This small molecule binds to this protein.
Small molecule (SMILES): CC(=O)N[C@@H]1[C@@H](O)[C@H](O)[C@@H](CO)O[C@H]1O

Binding-site contacts:
Ligand atom C2 contacts residue THR236 of chain 1.B at 4.0 Å.
Ligand atom C3 contacts residue THR108 of chain 1.B at 3.9 Å.
Ligand atom C3 contacts residue ASN234 of chain 1.B at 3.8 Å.
Ligand atom C1 contacts residue ASN234 of chain 1.B at 1.4 Å.
Ligand atom C8 contacts residue THR108 of chain 1.B at 3.3 Å.
Ligand atom C8 contacts residue ILE233 of chain 1.B at 4.2 Å (hydrophobic).
Ligand atom C4 contacts residue ASN234 of chain 1.B at 4.2 Å.
Ligand atom C7 contacts residue ASN234 of chain 1.B at 3.2 Å.
Ligand atom N2 contacts residue ASN234 of chain 1.B at 3.0 Å (h-bond).
Ligand atom C4 contacts residue THR236 of chain 1.B at 3.9 Å.
Ligand atom O7 contacts residue ASN234 of chain 1.B at 3.9 Å.
Ligand atom C3 contacts residue THR236 of chain 1.B at 3.9 Å.
Ligand atom O5 contacts residue ASN234 of chain 1.B at 2.4 Å (h-bond).
Ligand atom N2 contacts residue THR108 of chain 1.B at 2.8 Å (h-bond).
Ligand atom O3 contacts residue THR109 of chain 1.B at 3.8 Å.
Ligand atom C8 contacts residue ASN234 of chain 1.B at 3.4 Å.
Ligand atom O3 contacts residue THR236 of chain 1.B at 3.2 Å.
Ligand atom O3 contacts residue THR108 of chain 1.B at 2.9 Å (h-bond).
Ligand atom C5 contacts residue ASN234 of chain 1.B at 3.6 Å.
Ligand atom O7 contacts residue THR108 of chain 1.B at 4.0 Å.
Ligand atom C2 contacts residue THR108 of chain 1.B at 3.8 Å.
Ligand atom C2 contacts residue ASN234 of chain 1.B at 2.5 Å.
Ligand atom C7 contacts residue THR108 of chain 1.B at 3.4 Å.

Sequence of chain 1.B:
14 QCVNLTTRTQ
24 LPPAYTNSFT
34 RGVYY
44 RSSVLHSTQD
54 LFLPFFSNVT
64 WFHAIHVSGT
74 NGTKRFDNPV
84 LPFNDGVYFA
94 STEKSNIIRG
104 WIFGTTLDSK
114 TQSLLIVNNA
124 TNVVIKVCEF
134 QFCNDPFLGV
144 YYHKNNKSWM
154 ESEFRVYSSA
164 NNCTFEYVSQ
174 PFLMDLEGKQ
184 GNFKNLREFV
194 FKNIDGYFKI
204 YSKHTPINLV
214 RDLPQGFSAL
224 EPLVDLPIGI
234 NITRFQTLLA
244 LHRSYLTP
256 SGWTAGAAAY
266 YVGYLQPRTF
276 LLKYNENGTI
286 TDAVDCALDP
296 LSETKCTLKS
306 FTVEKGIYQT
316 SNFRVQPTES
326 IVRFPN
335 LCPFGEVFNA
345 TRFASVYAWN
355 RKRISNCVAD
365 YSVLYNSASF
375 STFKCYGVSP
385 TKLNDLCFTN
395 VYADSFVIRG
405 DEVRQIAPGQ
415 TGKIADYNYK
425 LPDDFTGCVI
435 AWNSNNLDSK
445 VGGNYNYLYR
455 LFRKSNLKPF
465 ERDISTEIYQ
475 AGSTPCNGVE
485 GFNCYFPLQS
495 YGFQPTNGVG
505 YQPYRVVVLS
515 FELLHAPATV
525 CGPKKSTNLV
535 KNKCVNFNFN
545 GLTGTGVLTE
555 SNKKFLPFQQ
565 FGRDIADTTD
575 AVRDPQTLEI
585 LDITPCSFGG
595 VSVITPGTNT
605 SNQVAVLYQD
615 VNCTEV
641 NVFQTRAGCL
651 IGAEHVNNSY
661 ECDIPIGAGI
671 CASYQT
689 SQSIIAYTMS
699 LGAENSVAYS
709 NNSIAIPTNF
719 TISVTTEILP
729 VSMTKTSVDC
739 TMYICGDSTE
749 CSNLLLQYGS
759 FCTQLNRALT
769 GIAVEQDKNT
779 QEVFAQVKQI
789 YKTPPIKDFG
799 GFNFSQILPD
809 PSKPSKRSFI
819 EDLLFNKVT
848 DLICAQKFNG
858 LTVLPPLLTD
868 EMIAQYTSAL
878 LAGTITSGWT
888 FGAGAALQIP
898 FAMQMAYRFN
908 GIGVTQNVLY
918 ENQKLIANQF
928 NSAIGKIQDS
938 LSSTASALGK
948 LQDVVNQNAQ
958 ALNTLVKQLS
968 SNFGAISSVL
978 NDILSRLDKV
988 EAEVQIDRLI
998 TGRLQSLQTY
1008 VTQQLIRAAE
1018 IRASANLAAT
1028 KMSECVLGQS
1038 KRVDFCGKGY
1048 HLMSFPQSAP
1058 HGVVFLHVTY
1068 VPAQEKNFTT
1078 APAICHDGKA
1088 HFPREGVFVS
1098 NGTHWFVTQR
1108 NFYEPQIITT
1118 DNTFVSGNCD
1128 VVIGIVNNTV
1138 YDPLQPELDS